The small molecule below binds the protein below.
Small molecule (SMILES): CC(=O)N[C@@H]1[C@@H](O)[C@H](O[C@@H]2O[C@H](CO)[C@@H](O[C@@H]3O[C@H](CO)[C@@H](O[C@@H]4O[C@H](CO)[C@@H](O[C@@H]5O[C@H](CO)[C@@H](O[C@@H]6O[C@H](CO)[C@@H](O)[C@H](O)[C@H]6NC(C)=O)[C@H](O)[C@H]5NC(C)=O)[C@H](O)[C@H]4NC(C)=O)[C@H](O)[C@H]3NC(C)=O)[C@H](O)[C@H]2NC(C)=O)[C@@H](CO)O[C@H]1O

Binding-site contacts:
Ligand atom C4 contacts residue THR12 of chain 1.C at 3.8 Å.
Ligand atom C8 contacts residue VAL7 of chain 1.C at 3.6 Å (hydrophobic).
Ligand atom O7 contacts residue TYR14 of chain 1.C at 2.9 Å (h-bond).
Ligand atom O4 contacts residue TYR14 of chain 1.C at 4.0 Å.
Ligand atom C6 contacts residue LEU38 of chain 1.C at 3.9 Å (hydrophobic).
Ligand atom C7 contacts residue GLN39 of chain 1.C at 4.0 Å.
Ligand atom C5 contacts residue LEU37 of chain 1.C at 4.0 Å (hydrophobic).
Ligand atom O3 contacts residue PHE36 of chain 1.C at 3.8 Å.
Ligand atom O6 contacts residue LEU37 of chain 1.C at 3.5 Å.
Ligand atom C2 contacts residue LEU38 of chain 1.C at 3.5 Å (hydrophobic).
Ligand atom O5 contacts residue GLN39 of chain 1.C at 3.7 Å.
Ligand atom O7 contacts residue THR12 of chain 1.C at 3.6 Å.
Ligand atom O6 contacts residue LEU38 of chain 1.C at 3.0 Å (h-bond).
Ligand atom C1 contacts residue GLN39 of chain 1.C at 4.1 Å.
Ligand atom C6 contacts residue TYR14 of chain 1.C at 3.6 Å (hydrophobic).
Ligand atom C7 contacts residue LEU38 of chain 1.C at 3.7 Å (hydrophobic).
Ligand atom O3 contacts residue PRO40 of chain 1.C at 3.4 Å.
Ligand atom C7 contacts residue GLY10 of chain 1.C at 3.8 Å.
Ligand atom O3 contacts residue LEU38 of chain 1.C at 4.0 Å.
Ligand atom C5 contacts residue TYR14 of chain 1.C at 3.7 Å (hydrophobic).
Ligand atom O3 contacts residue GLN39 of chain 1.C at 3.0 Å (h-bond).
Ligand atom O7 contacts residue LEU13 of chain 1.C at 3.3 Å (h-bond).
Ligand atom C8 contacts residue GLY10 of chain 1.C at 3.8 Å.
Ligand atom O5 contacts residue THR12 of chain 1.C at 3.9 Å.
Ligand atom C8 contacts residue PHE36 of chain 1.C at 3.6 Å (hydrophobic).
Ligand atom C7 contacts residue TYR14 of chain 1.C at 3.8 Å (hydrophobic).
Ligand atom C8 contacts residue ALA8 of chain 1.C at 3.4 Å (hydrophobic).
Ligand atom O6 contacts residue PHE36 of chain 1.C at 3.2 Å (h-bond).
Ligand atom O4 contacts residue GLN39 of chain 1.C at 3.5 Å (h-bond).
Ligand atom C1 contacts residue LEU38 of chain 1.C at 4.0 Å (hydrophobic).
Ligand atom O7 contacts residue PRO9 of chain 1.C at 3.9 Å.
Ligand atom O7 contacts residue GLN39 of chain 1.C at 2.9 Å (h-bond).
Ligand atom C8 contacts residue LEU38 of chain 1.C at 3.8 Å (hydrophobic).
Ligand atom N2 contacts residue LEU38 of chain 1.C at 2.8 Å (h-bond).
Ligand atom O7 contacts residue GLY10 of chain 1.C at 2.9 Å (h-bond).
Ligand atom C6 contacts residue ASP11 of chain 1.C at 3.4 Å.
Ligand atom C3 contacts residue GLN39 of chain 1.C at 3.5 Å.
Ligand atom C5 contacts residue ASP11 of chain 1.C at 3.9 Å.
Ligand atom C8 contacts residue ASP11 of chain 1.C at 3.6 Å.
Ligand atom C3 contacts residue LEU38 of chain 1.C at 3.5 Å (hydrophobic).

Sequence of chain 1.C:
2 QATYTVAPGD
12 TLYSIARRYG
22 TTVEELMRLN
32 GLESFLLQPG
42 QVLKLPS